A protein and the small-molecule ligand that binds it are described below.
Small molecule (SMILES): Nc1nc2c(ncn2[C@@H]2O[C@H](CO[P](=O)(O)O[P](=O)(O)NP(=O)(O)O)[C@@H](O)[C@H]2O)c(=O)[nH]1

Sequence of chain 1.A:
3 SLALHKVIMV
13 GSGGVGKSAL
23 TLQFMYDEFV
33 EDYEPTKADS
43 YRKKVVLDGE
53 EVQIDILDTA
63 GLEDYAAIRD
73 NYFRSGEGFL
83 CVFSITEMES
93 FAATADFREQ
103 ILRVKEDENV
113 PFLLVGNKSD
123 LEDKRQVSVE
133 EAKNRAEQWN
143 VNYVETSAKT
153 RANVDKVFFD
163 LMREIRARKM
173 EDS

Binding-site contacts:
Ligand atom O1A contacts residue GLY18 of chain 1.A at 3.3 Å.
Ligand atom O1A contacts residue ALA21 of chain 1.A at 2.8 Å (h-bond).
Ligand atom O3A contacts residue GLY18 of chain 1.A at 3.1 Å (h-bond).
Ligand atom O2' contacts residue GLU33 of chain 1.A at 3.1 Å (salt-bridge).
Ligand atom PG contacts residue MG1 of chain 1.E at 3.2 Å.
Ligand atom N1 contacts residue ASP122 of chain 1.A at 2.8 Å (salt-bridge).
Ligand atom N3B contacts residue GLY16 of chain 1.A at 3.0 Å (h-bond).
Ligand atom C8 contacts residue ALA21 of chain 1.A at 3.6 Å (hydrophobic).
Ligand atom O1A contacts residue SER20 of chain 1.A at 3.4 Å (h-bond).
Ligand atom O6 contacts residue ASP122 of chain 1.A at 3.4 Å (salt-bridge).
Ligand atom O3' contacts residue GLU33 of chain 1.A at 2.5 Å (salt-bridge).
Ligand atom O3G contacts residue GLY63 of chain 1.A at 2.8 Å (h-bond).
Ligand atom O3G contacts residue LYS19 of chain 1.A at 2.7 Å (salt-bridge).
Ligand atom O4' contacts residue LYS120 of chain 1.A at 3.3 Å (salt-bridge).
Ligand atom O2B contacts residue LYS19 of chain 1.A at 3.6 Å (salt-bridge).
Ligand atom N3B contacts residue TYR35 of chain 1.A at 3.4 Å (h-bond).
Ligand atom N2 contacts residue LEU123 of chain 1.A at 3.6 Å.
Ligand atom O2B contacts residue MG1 of chain 1.E at 2.1 Å.
Ligand atom O3A contacts residue GLY16 of chain 1.A at 3.6 Å.
Ligand atom N3B contacts residue MG1 of chain 1.E at 3.5 Å.
Ligand atom O2B contacts residue SER20 of chain 1.A at 3.0 Å (h-bond).
Ligand atom O2G contacts residue MG1 of chain 1.E at 2.0 Å.
Ligand atom O2G contacts residue THR38 of chain 1.A at 2.9 Å (h-bond).
Ligand atom O1B contacts residue VAL17 of chain 1.A at 3.4 Å (h-bond).
Ligand atom N2 contacts residue ASP122 of chain 1.A at 2.8 Å (salt-bridge).
Ligand atom O6 contacts residue ALA150 of chain 1.A at 2.9 Å (h-bond).
Ligand atom O2' contacts residue VAL32 of chain 1.A at 2.7 Å (h-bond).
Ligand atom C5' contacts residue GLY16 of chain 1.A at 3.4 Å.
Ligand atom O6 contacts residue LYS120 of chain 1.A at 3.2 Å.
Ligand atom PB contacts residue LYS19 of chain 1.A at 3.5 Å.
Ligand atom O1G contacts residue TYR35 of chain 1.A at 2.7 Å (h-bond).
Ligand atom N7 contacts residue ASN119 of chain 1.A at 3.0 Å (h-bond).
Ligand atom PB contacts residue MG1 of chain 1.E at 3.3 Å.
Ligand atom C6 contacts residue ASP122 of chain 1.A at 3.6 Å.
Ligand atom O1B contacts residue LYS19 of chain 1.A at 2.8 Å (salt-bridge).
Ligand atom O3' contacts residue TYR35 of chain 1.A at 3.4 Å (h-bond).
Ligand atom O2' contacts residue PHE31 of chain 1.A at 3.4 Å.
Ligand atom O6 contacts residue ASN119 of chain 1.A at 3.3 Å (h-bond).
Ligand atom O1B contacts residue GLY18 of chain 1.A at 3.0 Å (h-bond).
Ligand atom O6 contacts residue SER149 of chain 1.A at 3.4 Å.